This small molecule binds to this protein.
Small molecule (SMILES): NCC(=O)O

Sequence of chain 2.A:
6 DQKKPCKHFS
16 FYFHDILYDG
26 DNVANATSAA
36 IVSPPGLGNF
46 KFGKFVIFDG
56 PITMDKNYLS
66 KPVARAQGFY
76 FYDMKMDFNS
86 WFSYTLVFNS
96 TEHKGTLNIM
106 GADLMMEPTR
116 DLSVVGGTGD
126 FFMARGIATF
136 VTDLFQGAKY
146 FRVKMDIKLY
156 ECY

Binding-site contacts:
Ligand atom C contacts residue PHE146 of chain 2.A at 3.8 Å (hydrophobic).
Ligand atom N contacts residue MET110 of chain 2.A at 4.3 Å.
Ligand atom C contacts residue TYR77 of chain 2.A at 4.0 Å (hydrophobic).
Ligand atom N contacts residue ARG115 of chain 2.A at 3.8 Å.
Ligand atom CA contacts residue PHE87 of chain 2.A at 4.4 Å (hydrophobic).
Ligand atom CA contacts residue ASP108 of chain 2.A at 3.5 Å.
Ligand atom C contacts residue ASP108 of chain 2.A at 3.8 Å.
Ligand atom C contacts residue MET110 of chain 2.A at 4.1 Å (hydrophobic).
Ligand atom OXT contacts residue TYR77 of chain 2.A at 4.0 Å.
Ligand atom O contacts residue PHE146 of chain 2.A at 3.9 Å.
Ligand atom OXT contacts residue MET110 of chain 2.A at 4.2 Å.
Ligand atom OXT contacts residue TYR75 of chain 2.A at 4.2 Å.
Ligand atom OXT contacts residue SER85 of chain 2.A at 3.2 Å (h-bond).
Ligand atom C contacts residue SER85 of chain 2.A at 4.1 Å.
Ligand atom N contacts residue VAL148 of chain 2.A at 4.0 Å.
Ligand atom OXT contacts residue PHE146 of chain 2.A at 4.1 Å.
Ligand atom O contacts residue TYR77 of chain 2.A at 3.1 Å (h-bond).
Ligand atom CA contacts residue PHE146 of chain 2.A at 3.4 Å (hydrophobic).
Ligand atom CA contacts residue VAL148 of chain 2.A at 4.0 Å (hydrophobic).
Ligand atom OXT contacts residue ASP108 of chain 2.A at 3.5 Å (salt-bridge).
Ligand atom OXT contacts residue PHE87 of chain 2.A at 3.7 Å.
Ligand atom O contacts residue MET110 of chain 2.A at 3.5 Å.
Ligand atom N contacts residue THR137 of chain 2.A at 4.4 Å.
Ligand atom N contacts residue ASP108 of chain 2.A at 2.7 Å (salt-bridge).